The protein below binds the small molecule below.
Small molecule (SMILES): Cc1cn([C@H]2C[C@H](OP(=O)(O)O)[C@@H](COP(=O)(O)O)O2)c(=O)[nH]c1=O

Sequence of chain 1.A:
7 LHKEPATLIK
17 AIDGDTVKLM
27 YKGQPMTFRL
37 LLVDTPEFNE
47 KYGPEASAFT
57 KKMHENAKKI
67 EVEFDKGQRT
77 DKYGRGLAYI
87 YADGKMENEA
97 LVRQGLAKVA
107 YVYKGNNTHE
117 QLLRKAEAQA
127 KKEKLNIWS

Binding-site contacts:
Ligand atom C5 contacts residue TYR107 of chain 1.A at 4.0 Å (hydrophobic).
Ligand atom O2 contacts residue TYR109 of chain 1.A at 4.0 Å.
Ligand atom N3 contacts residue TYR109 of chain 1.A at 3.5 Å.
Ligand atom C5 contacts residue LEU83 of chain 1.A at 4.1 Å (hydrophobic).
Ligand atom O2 contacts residue ASP77 of chain 1.A at 3.8 Å.
Ligand atom O5P contacts residue TYR107 of chain 1.A at 3.9 Å.
Ligand atom C5M contacts residue ARG35 of chain 1.A at 3.7 Å.
Ligand atom C5' contacts residue ARG81 of chain 1.A at 4.0 Å.
Ligand atom N3 contacts residue LEU83 of chain 1.A at 3.8 Å.
Ligand atom O4 contacts residue LEU83 of chain 1.A at 3.6 Å.
Ligand atom O4 contacts residue LEU37 of chain 1.A at 3.8 Å.
Ligand atom C5' contacts residue TYR107 of chain 1.A at 3.6 Å (hydrophobic).
Ligand atom C4 contacts residue TYR109 of chain 1.A at 3.6 Å (hydrophobic).
Ligand atom P1 contacts residue LYS78 of chain 1.A at 3.6 Å.
Ligand atom O2P contacts residue TYR79 of chain 1.A at 2.6 Å (h-bond).
Ligand atom C3' contacts residue TYR107 of chain 1.A at 4.0 Å (hydrophobic).
Ligand atom O4' contacts residue ARG81 of chain 1.A at 3.1 Å (salt-bridge).
Ligand atom C2 contacts residue TYR109 of chain 1.A at 3.9 Å (hydrophobic).
Ligand atom O4 contacts residue TYR109 of chain 1.A at 3.9 Å.
Ligand atom P2 contacts residue ARG81 of chain 1.A at 4.0 Å.
Ligand atom C6 contacts residue ARG81 of chain 1.A at 4.1 Å.
Ligand atom C5M contacts residue TYR107 of chain 1.A at 3.7 Å (hydrophobic).
Ligand atom O5' contacts residue ARG81 of chain 1.A at 3.1 Å (salt-bridge).
Ligand atom C2' contacts residue TYR107 of chain 1.A at 3.9 Å (hydrophobic).
Ligand atom O5P contacts residue ASP40 of chain 1.A at 3.4 Å (salt-bridge).
Ligand atom C4' contacts residue ARG81 of chain 1.A at 3.9 Å.
Ligand atom C2' contacts residue TYR109 of chain 1.A at 3.5 Å (hydrophobic).
Ligand atom O4P contacts residue ARG35 of chain 1.A at 2.8 Å (salt-bridge).
Ligand atom P1 contacts residue TYR79 of chain 1.A at 3.6 Å.
Ligand atom O5P contacts residue CA1 of chain 1.C at 3.2 Å.
Ligand atom O5P contacts residue ARG35 of chain 1.A at 2.9 Å (salt-bridge).
Ligand atom C2 contacts residue ASP77 of chain 1.A at 4.0 Å.
Ligand atom O5' contacts residue ARG35 of chain 1.A at 3.6 Å.
Ligand atom P2 contacts residue CA1 of chain 1.C at 4.1 Å.
Ligand atom O3' contacts residue LYS78 of chain 1.A at 3.4 Å (salt-bridge).
Ligand atom O4P contacts residue ARG81 of chain 1.A at 2.8 Å (salt-bridge).
Ligand atom O1P contacts residue LYS78 of chain 1.A at 2.6 Å (salt-bridge).
Ligand atom P2 contacts residue ARG35 of chain 1.A at 3.6 Å.
Ligand atom O1P contacts residue TYR79 of chain 1.A at 3.5 Å (h-bond).
Ligand atom C4 contacts residue LEU83 of chain 1.A at 3.7 Å (hydrophobic).